Sequence of chain 1.B:
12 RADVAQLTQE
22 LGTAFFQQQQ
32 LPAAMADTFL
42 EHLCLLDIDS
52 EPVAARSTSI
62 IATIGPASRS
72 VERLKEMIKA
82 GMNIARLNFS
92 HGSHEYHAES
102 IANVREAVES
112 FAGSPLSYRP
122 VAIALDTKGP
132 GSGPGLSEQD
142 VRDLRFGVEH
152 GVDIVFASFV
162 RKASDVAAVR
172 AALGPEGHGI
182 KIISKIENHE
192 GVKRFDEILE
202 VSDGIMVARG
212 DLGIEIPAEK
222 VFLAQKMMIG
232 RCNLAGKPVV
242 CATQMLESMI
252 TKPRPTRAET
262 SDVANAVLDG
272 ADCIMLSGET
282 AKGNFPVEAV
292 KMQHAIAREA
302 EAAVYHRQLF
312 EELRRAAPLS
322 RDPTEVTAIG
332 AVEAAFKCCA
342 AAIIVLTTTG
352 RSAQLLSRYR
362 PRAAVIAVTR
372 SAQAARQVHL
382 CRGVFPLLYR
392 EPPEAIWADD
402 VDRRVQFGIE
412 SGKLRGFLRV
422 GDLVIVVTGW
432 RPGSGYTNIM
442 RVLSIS

This small molecule binds to this protein.
Small molecule (SMILES): O=P(O)(O)OC[C@H]1O[C@](O)(COP(=O)(O)O)[C@@H](O)[C@@H]1O

Binding-site contacts:
Ligand atom O3 contacts residue ARG432 of chain 1.B at 2.9 Å (salt-bridge).
Ligand atom O5P contacts residue THR349 of chain 1.B at 3.4 Å (h-bond).
Ligand atom O1P contacts residue ARG405 of chain 1.B at 2.4 Å (salt-bridge).
Ligand atom O5P contacts residue SER435 of chain 1.B at 2.8 Å (h-bond).
Ligand atom O6 contacts residue THR348 of chain 1.B at 3.6 Å.
Ligand atom O6P contacts residue SER353 of chain 1.B at 3.4 Å (h-bond).
Ligand atom O4 contacts residue THR438 of chain 1.B at 3.6 Å (h-bond).
Ligand atom O3P contacts residue TRP398 of chain 1.B at 2.9 Å (h-bond).
Ligand atom C6 contacts residue THR438 of chain 1.B at 3.4 Å.
Ligand atom P2 contacts residue SER435 of chain 1.B at 3.4 Å.
Ligand atom O6 contacts residue THR349 of chain 1.B at 3.0 Å (h-bond).
Ligand atom O4 contacts residue GLY434 of chain 1.B at 2.4 Å (h-bond).
Ligand atom P2 contacts residue SER353 of chain 1.B at 3.6 Å.
Ligand atom C4 contacts residue GLY434 of chain 1.B at 3.3 Å.
Ligand atom C6 contacts residue LEU347 of chain 1.B at 3.4 Å (hydrophobic).
Ligand atom O2 contacts residue GLY430 of chain 1.B at 3.6 Å (h-bond).
Ligand atom C5 contacts residue GLY434 of chain 1.B at 3.5 Å.
Ligand atom O3 contacts residue GLY430 of chain 1.B at 3.0 Å.
Ligand atom O6P contacts residue SER435 of chain 1.B at 3.1 Å (h-bond).
Ligand atom C6 contacts residue SER353 of chain 1.B at 3.8 Å.
Ligand atom P2 contacts residue THR349 of chain 1.B at 3.6 Å.
Ligand atom O2 contacts residue LEU347 of chain 1.B at 3.4 Å.
Ligand atom P1 contacts residue GLY434 of chain 1.B at 3.7 Å.
Ligand atom O4P contacts residue SER353 of chain 1.B at 2.5 Å (h-bond).
Ligand atom C3 contacts residue ARG432 of chain 1.B at 3.4 Å.
Ligand atom C3 contacts residue GLY434 of chain 1.B at 3.5 Å.
Ligand atom O4 contacts residue GLY436 of chain 1.B at 3.6 Å.
Ligand atom O3P contacts residue ARG405 of chain 1.B at 3.5 Å (salt-bridge).
Ligand atom O4 contacts residue TYR437 of chain 1.B at 2.9 Å (h-bond).
Ligand atom P1 contacts residue ARG405 of chain 1.B at 3.7 Å.
Ligand atom O2P contacts residue THR349 of chain 1.B at 3.5 Å (h-bond).
Ligand atom O5P contacts residue THR350 of chain 1.B at 2.6 Å (h-bond).
Ligand atom O5P contacts residue THR348 of chain 1.B at 3.5 Å (h-bond).
Ligand atom O1 contacts residue GLY434 of chain 1.B at 3.6 Å.
Ligand atom C4 contacts residue THR438 of chain 1.B at 3.6 Å.
Ligand atom O6P contacts residue GLY436 of chain 1.B at 3.1 Å (h-bond).
Ligand atom P2 contacts residue THR348 of chain 1.B at 3.4 Å.
Ligand atom O2P contacts residue GLY434 of chain 1.B at 3.0 Å (h-bond).
Ligand atom O3P contacts residue PRO433 of chain 1.B at 3.3 Å.
Ligand atom O4P contacts residue THR348 of chain 1.B at 2.5 Å (h-bond).